Binding-site contacts:
Ligand atom O contacts residue GLU52 of chain 1.D at 3.6 Å (salt-bridge).
Ligand atom CA contacts residue CYS48 of chain 1.D at 3.6 Å (hydrophobic).
Ligand atom OH contacts residue MET139 of chain 1.D at 3.5 Å.
Ligand atom C contacts residue GOL1 of chain 1.CA at 3.6 Å.
Ligand atom O contacts residue GOL1 of chain 1.CA at 3.3 Å.
Ligand atom O contacts residue ASN49 of chain 1.D at 3.3 Å (h-bond).
Ligand atom CH2 contacts residue CYS166 of chain 1.D at 3.7 Å (hydrophobic).
Ligand atom NE1 contacts residue THR79 of chain 1.D at 3.5 Å (h-bond).
Ligand atom C contacts residue GOL1 of chain 1.CA at 3.3 Å.
Ligand atom OG contacts residue ARG137 of chain 1.D at 3.0 Å (salt-bridge).
Ligand atom OH contacts residue LEU141 of chain 1.D at 3.5 Å.
Ligand atom OG contacts residue GOL1 of chain 1.CA at 3.5 Å (h-bond).
Ligand atom O contacts residue GOL1 of chain 1.CA at 2.7 Å (h-bond).
Ligand atom N contacts residue CYS48 of chain 1.D at 3.1 Å (h-bond).
Ligand atom C contacts residue ASN49 of chain 1.D at 3.5 Å.
Ligand atom O contacts residue ILE34 of chain 1.D at 3.1 Å.
Ligand atom C contacts residue GLN46 of chain 1.D at 3.7 Å.
Ligand atom CZ2 contacts residue THR79 of chain 1.D at 3.3 Å.
Ligand atom CH2 contacts residue ALA168 of chain 1.D at 3.7 Å (hydrophobic).
Ligand atom N contacts residue GLN46 of chain 1.D at 2.8 Å (h-bond).
Ligand atom CD1 contacts residue THR79 of chain 1.D at 3.6 Å.
Ligand atom N contacts residue CYS48 of chain 1.D at 3.6 Å.
Ligand atom CG1 contacts residue GLN46 of chain 1.D at 3.7 Å.
Ligand atom N contacts residue GLU52 of chain 1.D at 3.3 Å (salt-bridge).
Ligand atom CZ2 contacts residue ARG81 of chain 1.D at 3.5 Å.
Ligand atom CD2 contacts residue ILE34 of chain 1.D at 3.6 Å (hydrophobic).
Ligand atom C contacts residue ILE34 of chain 1.D at 3.6 Å (hydrophobic).
Ligand atom OH contacts residue PRO87 of chain 1.D at 3.4 Å.
Ligand atom CA contacts residue GLN46 of chain 1.D at 3.6 Å.
Ligand atom NE1 contacts residue ARG81 of chain 1.D at 3.6 Å (salt-bridge).
Ligand atom N contacts residue GOL1 of chain 1.CA at 2.7 Å (h-bond).
Ligand atom CB contacts residue GLN46 of chain 1.D at 3.7 Å.
Ligand atom O contacts residue ILE34 of chain 1.D at 3.6 Å.
Ligand atom CE2 contacts residue ARG81 of chain 1.D at 3.6 Å.
Ligand atom CB contacts residue ALA168 of chain 1.D at 3.6 Å (hydrophobic).
Ligand atom O contacts residue CYS48 of chain 1.D at 3.4 Å (h-bond).
Ligand atom O contacts residue GLN46 of chain 1.D at 3.0 Å (h-bond).
Ligand atom SG contacts residue LEU86 of chain 1.D at 3.7 Å.
Ligand atom CA contacts residue GLU52 of chain 1.D at 3.6 Å.
Ligand atom O contacts residue GOL1 of chain 1.CA at 3.2 Å (h-bond).

A protein and the small-molecule ligand that binds it are described below.
Small molecule (SMILES): CC(C)[C@@H]1NC(=O)[C@@H](NC(=O)[C@H](Cc2ccc(O)cc2)NC(=O)[C@@H]2CCCN2C(=O)[C@H](C)N)CSSC[C@@H](C(N)=O)NC(=O)[C@H](CO)NC(=O)[C@H](CC2=CN=C3C=CC=CC23)NC(=O)[C@H](CO)NC(=O)CCNC(=O)[C@H](CCCN=C(N)N)NC(=O)[C@H](Cc2ccc(O)cc2)NC1=O

Sequence of chain 1.D:
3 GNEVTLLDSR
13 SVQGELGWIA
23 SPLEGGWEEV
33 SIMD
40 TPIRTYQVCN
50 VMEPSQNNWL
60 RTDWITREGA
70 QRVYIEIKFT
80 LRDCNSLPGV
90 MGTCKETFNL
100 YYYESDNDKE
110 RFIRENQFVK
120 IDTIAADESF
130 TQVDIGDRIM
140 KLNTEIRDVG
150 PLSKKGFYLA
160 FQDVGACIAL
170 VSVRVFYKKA